Sequence of chain 1.A:
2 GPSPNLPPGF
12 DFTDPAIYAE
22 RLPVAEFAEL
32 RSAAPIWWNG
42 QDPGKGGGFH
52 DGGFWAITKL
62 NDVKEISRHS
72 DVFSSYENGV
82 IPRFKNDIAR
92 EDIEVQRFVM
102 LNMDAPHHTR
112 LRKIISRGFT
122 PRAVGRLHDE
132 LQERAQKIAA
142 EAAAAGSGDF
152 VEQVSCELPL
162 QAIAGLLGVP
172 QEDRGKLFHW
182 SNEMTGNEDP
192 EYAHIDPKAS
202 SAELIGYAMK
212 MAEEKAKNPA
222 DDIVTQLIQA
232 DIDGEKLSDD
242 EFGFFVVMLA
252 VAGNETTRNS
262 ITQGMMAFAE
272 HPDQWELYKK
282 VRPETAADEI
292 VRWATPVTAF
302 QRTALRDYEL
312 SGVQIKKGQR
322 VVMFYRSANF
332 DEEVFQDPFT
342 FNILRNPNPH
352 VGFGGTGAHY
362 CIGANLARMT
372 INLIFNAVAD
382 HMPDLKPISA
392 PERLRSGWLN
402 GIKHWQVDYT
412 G

Sequence of chain 1.B:
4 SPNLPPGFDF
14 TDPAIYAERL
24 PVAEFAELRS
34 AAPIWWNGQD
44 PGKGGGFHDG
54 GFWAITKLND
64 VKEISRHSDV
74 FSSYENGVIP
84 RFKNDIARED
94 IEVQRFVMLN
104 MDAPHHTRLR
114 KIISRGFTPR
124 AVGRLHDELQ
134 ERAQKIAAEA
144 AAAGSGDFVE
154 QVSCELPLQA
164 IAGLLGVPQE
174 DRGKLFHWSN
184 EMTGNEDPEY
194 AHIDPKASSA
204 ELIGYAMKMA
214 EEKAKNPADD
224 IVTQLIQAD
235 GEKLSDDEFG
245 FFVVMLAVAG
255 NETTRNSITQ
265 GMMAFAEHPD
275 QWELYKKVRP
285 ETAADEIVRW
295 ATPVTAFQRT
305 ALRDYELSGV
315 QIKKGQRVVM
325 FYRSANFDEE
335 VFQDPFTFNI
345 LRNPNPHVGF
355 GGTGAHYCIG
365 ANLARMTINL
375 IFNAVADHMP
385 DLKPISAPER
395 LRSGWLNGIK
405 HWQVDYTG

Binding-site contacts:
Ligand atom C06 contacts residue SER202 of chain 1.A at 3.2 Å.
Ligand atom O05 contacts residue SER202 of chain 1.A at 3.7 Å.
Ligand atom C01 contacts residue LEU345 of chain 1.B at 4.0 Å (hydrophobic).
Ligand atom C16 contacts residue GLN97 of chain 1.A at 3.9 Å.
Ligand atom C06 contacts residue VAL96 of chain 1.A at 3.9 Å (hydrophobic).
Ligand atom C10 contacts residue GLN97 of chain 1.A at 4.2 Å.
Ligand atom C12 contacts residue ILE89 of chain 1.A at 4.2 Å (hydrophobic).
Ligand atom C19 contacts residue LYS199 of chain 1.A at 3.7 Å.
Ligand atom O03 contacts residue SER202 of chain 1.A at 3.9 Å.
Ligand atom C13 contacts residue PHE85 of chain 1.A at 4.2 Å (hydrophobic).
Ligand atom C04 contacts residue SER202 of chain 1.A at 3.4 Å.
Ligand atom C11 contacts residue GLN97 of chain 1.A at 4.0 Å.
Ligand atom C18 contacts residue VAL96 of chain 1.A at 3.8 Å (hydrophobic).
Ligand atom O05 contacts residue PHE245 of chain 1.A at 4.1 Å.
Ligand atom C08 contacts residue VAL96 of chain 1.A at 4.2 Å (hydrophobic).
Ligand atom C07 contacts residue LYS199 of chain 1.A at 4.1 Å.
Ligand atom C18 contacts residue LYS199 of chain 1.A at 3.8 Å.
Ligand atom C15 contacts residue PHE85 of chain 1.A at 4.2 Å (hydrophobic).
Ligand atom C13 contacts residue ASN188 of chain 1.A at 3.8 Å.
Ligand atom N20 contacts residue VAL96 of chain 1.A at 3.3 Å.
Ligand atom C11 contacts residue PRO198 of chain 1.A at 4.1 Å (hydrophobic).
Ligand atom C18 contacts residue ASP93 of chain 1.A at 3.9 Å.
Ligand atom N14 contacts residue ASN188 of chain 1.A at 4.2 Å.
Ligand atom C02 contacts residue VAL282 of chain 1.B at 3.7 Å (hydrophobic).
Ligand atom C17 contacts residue ASP93 of chain 1.A at 3.7 Å.
Ligand atom C19 contacts residue VAL96 of chain 1.A at 3.5 Å (hydrophobic).
Ligand atom C07 contacts residue SER202 of chain 1.A at 2.9 Å.
Ligand atom N14 contacts residue PHE85 of chain 1.A at 3.9 Å.
Ligand atom C04 contacts residue VAL96 of chain 1.A at 4.2 Å (hydrophobic).
Ligand atom N20 contacts residue LYS199 of chain 1.A at 3.0 Å (salt-bridge).
Ligand atom C01 contacts residue ILE206 of chain 1.A at 3.5 Å (hydrophobic).
Ligand atom C08 contacts residue SER202 of chain 1.A at 3.9 Å.
Ligand atom C09 contacts residue LYS199 of chain 1.A at 4.2 Å.
Ligand atom C06 contacts residue LYS199 of chain 1.A at 4.0 Å.
Ligand atom C09 contacts residue PRO198 of chain 1.A at 4.2 Å (hydrophobic).
Ligand atom C08 contacts residue LYS199 of chain 1.A at 4.0 Å.
Ligand atom N20 contacts residue SER202 of chain 1.A at 4.2 Å.
Ligand atom O03 contacts residue LYS199 of chain 1.A at 3.9 Å.
Ligand atom C16 contacts residue PRO198 of chain 1.A at 4.1 Å (hydrophobic).
Ligand atom O05 contacts residue ILE206 of chain 1.A at 4.0 Å.

A small-molecule ligand and the protein it binds are described below.
Small molecule (SMILES): CCOC(=O)c1cc2cc(-c3ccncc3)ccc2[nH]1